A small-molecule ligand and the protein it binds are described below.
Small molecule (SMILES): CC(=O)N[C@@H]1[C@@H](O)[C@H](O)[C@@H](CO)O[C@H]1O

Binding-site contacts:
Ligand atom C4 contacts residue ASN340 of chain 1.B at 4.2 Å.
Ligand atom C2 contacts residue ASN340 of chain 1.B at 2.4 Å.
Ligand atom O7 contacts residue ASN340 of chain 1.B at 4.1 Å.
Ligand atom C7 contacts residue ASN340 of chain 1.B at 3.3 Å.
Ligand atom N2 contacts residue ASN340 of chain 1.B at 2.9 Å (h-bond).
Ligand atom C8 contacts residue ASN340 of chain 1.B at 3.6 Å.
Ligand atom C8 contacts residue VAL341 of chain 1.B at 4.1 Å (hydrophobic).
Ligand atom C3 contacts residue ASN340 of chain 1.B at 3.8 Å.
Ligand atom C5 contacts residue ASN340 of chain 1.B at 3.7 Å.
Ligand atom C8 contacts residue THR342 of chain 1.B at 4.2 Å.
Ligand atom C1 contacts residue ASN340 of chain 1.B at 1.4 Å.
Ligand atom O5 contacts residue ASN340 of chain 1.B at 2.4 Å (h-bond).

Sequence of chain 1.B:
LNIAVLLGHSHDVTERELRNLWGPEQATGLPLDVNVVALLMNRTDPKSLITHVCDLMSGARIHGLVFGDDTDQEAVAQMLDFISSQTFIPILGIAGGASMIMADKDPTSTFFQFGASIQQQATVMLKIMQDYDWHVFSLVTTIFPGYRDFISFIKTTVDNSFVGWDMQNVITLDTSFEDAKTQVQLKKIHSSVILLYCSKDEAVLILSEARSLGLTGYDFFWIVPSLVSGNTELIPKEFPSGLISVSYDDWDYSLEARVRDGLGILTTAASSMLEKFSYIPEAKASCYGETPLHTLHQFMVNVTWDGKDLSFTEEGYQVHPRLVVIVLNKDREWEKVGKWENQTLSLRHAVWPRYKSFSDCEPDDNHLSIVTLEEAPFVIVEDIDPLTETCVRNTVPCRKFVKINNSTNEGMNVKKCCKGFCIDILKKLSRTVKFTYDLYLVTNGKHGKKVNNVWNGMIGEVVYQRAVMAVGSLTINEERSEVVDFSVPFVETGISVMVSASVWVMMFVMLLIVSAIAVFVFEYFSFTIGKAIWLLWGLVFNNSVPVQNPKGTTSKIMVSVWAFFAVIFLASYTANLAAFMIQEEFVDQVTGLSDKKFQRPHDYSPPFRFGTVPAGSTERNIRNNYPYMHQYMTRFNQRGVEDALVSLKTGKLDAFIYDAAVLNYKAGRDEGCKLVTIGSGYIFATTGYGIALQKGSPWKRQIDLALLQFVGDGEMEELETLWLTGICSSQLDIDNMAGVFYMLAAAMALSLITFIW